Binding-site contacts:
Ligand atom O contacts residue ARG89 of chain 4.A at 4.3 Å.
Ligand atom O contacts residue CA1 of chain 4.B at 2.6 Å.
Ligand atom O3 contacts residue GLY80 of chain 4.A at 4.3 Å.
Ligand atom C2 contacts residue ARG89 of chain 4.A at 3.8 Å.
Ligand atom O3 contacts residue ASP164 of chain 4.A at 3.8 Å.
Ligand atom C contacts residue CA1 of chain 4.B at 3.4 Å.
Ligand atom O3 contacts residue ARG89 of chain 4.A at 4.0 Å.
Ligand atom O3 contacts residue PHE116 of chain 4.A at 4.1 Å.
Ligand atom O3 contacts residue CA1 of chain 4.B at 2.4 Å.
Ligand atom O contacts residue SER79 of chain 4.A at 4.3 Å.
Ligand atom C contacts residue GLU143 of chain 4.A at 3.9 Å.
Ligand atom C contacts residue ILE81 of chain 4.A at 3.5 Å (hydrophobic).
Ligand atom C4 contacts residue GLU171 of chain 4.A at 4.2 Å.
Ligand atom O contacts residue ILE81 of chain 4.A at 4.4 Å.
Ligand atom C2 contacts residue LYS182 of chain 4.A at 4.2 Å.
Ligand atom C contacts residue THR256 of chain 4.A at 4.2 Å.
Ligand atom C4 contacts residue LYS182 of chain 4.A at 4.1 Å.
Ligand atom O3 contacts residue GLU143 of chain 4.A at 3.1 Å (salt-bridge).
Ligand atom C2 contacts residue CA1 of chain 4.B at 3.2 Å.
Ligand atom C3 contacts residue ILE81 of chain 4.A at 3.9 Å (hydrophobic).
Ligand atom C contacts residue GLY255 of chain 4.A at 4.4 Å.
Ligand atom C2 contacts residue GLY80 of chain 4.A at 3.6 Å.
Ligand atom C4 contacts residue GLU114 of chain 4.A at 4.0 Å.
Ligand atom C4 contacts residue ARG89 of chain 4.A at 3.4 Å.
Ligand atom OXT contacts residue ARG89 of chain 4.A at 4.1 Å.
Ligand atom OXT contacts residue ILE81 of chain 4.A at 2.6 Å (h-bond).
Ligand atom OXT contacts residue GLY80 of chain 4.A at 3.5 Å.
Ligand atom O contacts residue GLU145 of chain 4.A at 3.8 Å.
Ligand atom C2 contacts residue ILE81 of chain 4.A at 4.1 Å (hydrophobic).
Ligand atom O contacts residue GLY80 of chain 4.A at 4.3 Å.
Ligand atom C contacts residue GLY80 of chain 4.A at 3.6 Å.
Ligand atom C3 contacts residue GLU114 of chain 4.A at 3.8 Å.
Ligand atom C contacts residue ARG89 of chain 4.A at 3.9 Å.
Ligand atom C3 contacts residue GLY80 of chain 4.A at 3.5 Å.
Ligand atom O contacts residue GLY255 of chain 4.A at 3.6 Å.
Ligand atom C2 contacts residue GLU143 of chain 4.A at 3.8 Å.
Ligand atom O contacts residue GLU143 of chain 4.A at 3.3 Å (salt-bridge).
Ligand atom C3 contacts residue ARG89 of chain 4.A at 3.8 Å.
Ligand atom O contacts residue THR256 of chain 4.A at 3.1 Å (h-bond).
Ligand atom O3 contacts residue LYS182 of chain 4.A at 3.0 Å (salt-bridge).

The protein below binds the small molecule below.
Small molecule (SMILES): CCC(=O)C(=O)O

Sequence of chain 4.A:
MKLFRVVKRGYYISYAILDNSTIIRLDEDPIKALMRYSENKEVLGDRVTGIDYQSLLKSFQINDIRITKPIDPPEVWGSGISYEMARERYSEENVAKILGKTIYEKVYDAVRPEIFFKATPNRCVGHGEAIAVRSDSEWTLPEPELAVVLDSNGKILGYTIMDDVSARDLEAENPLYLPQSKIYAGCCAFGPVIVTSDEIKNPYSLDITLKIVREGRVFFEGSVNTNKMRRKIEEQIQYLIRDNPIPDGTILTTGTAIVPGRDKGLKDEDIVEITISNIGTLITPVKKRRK